Binding-site contacts:
Ligand atom OXT contacts residue GLY96 of chain 2.A at 3.2 Å.
Ligand atom N contacts residue GLN67 of chain 2.A at 2.9 Å (h-bond).
Ligand atom OXT contacts residue VAL35 of chain 2.A at 3.4 Å.
Ligand atom OXT contacts residue GLY65 of chain 2.A at 3.3 Å.
Ligand atom OXT contacts residue GLN67 of chain 2.A at 3.6 Å (h-bond).
Ligand atom CA contacts residue THR20 of chain 2.A at 3.2 Å.
Ligand atom CA contacts residue VAL35 of chain 2.A at 3.9 Å (hydrophobic).
Ligand atom OXT contacts residue THR20 of chain 2.A at 3.9 Å.
Ligand atom CA contacts residue GLN67 of chain 2.A at 3.8 Å.
Ligand atom N contacts residue ASN256 of chain 2.B at 3.6 Å (h-bond).
Ligand atom CB contacts residue ASP98 of chain 2.A at 3.4 Å.
Ligand atom CG contacts residue ALA122 of chain 2.A at 3.9 Å (hydrophobic).
Ligand atom C contacts residue ASP98 of chain 2.A at 3.8 Å.
Ligand atom CB contacts residue GLU291 of chain 2.B at 3.8 Å.
Ligand atom CB contacts residue TYR33 of chain 2.A at 3.9 Å (hydrophobic).
Ligand atom C contacts residue GLN67 of chain 2.A at 3.5 Å.
Ligand atom OD1 contacts residue ALA122 of chain 2.A at 3.1 Å (h-bond).
Ligand atom OD2 contacts residue THR20 of chain 2.A at 2.9 Å (h-bond).
Ligand atom OD1 contacts residue THR97 of chain 2.A at 2.6 Å (h-bond).
Ligand atom N contacts residue ASP98 of chain 2.A at 2.8 Å (salt-bridge).
Ligand atom OXT contacts residue SER66 of chain 2.A at 2.8 Å (h-bond).
Ligand atom C contacts residue THR97 of chain 2.A at 3.8 Å.
Ligand atom OD2 contacts residue GLY96 of chain 2.A at 3.3 Å.
Ligand atom O contacts residue GLY96 of chain 2.A at 3.3 Å.
Ligand atom O contacts residue SER66 of chain 2.A at 2.6 Å (h-bond).
Ligand atom O contacts residue THR97 of chain 2.A at 3.2 Å (h-bond).
Ligand atom C contacts residue GLY96 of chain 2.A at 3.5 Å.
Ligand atom O contacts residue ASP98 of chain 2.A at 3.0 Å (salt-bridge).
Ligand atom N contacts residue GLU291 of chain 2.B at 2.6 Å (salt-bridge).
Ligand atom C contacts residue SER66 of chain 2.A at 3.5 Å.
Ligand atom CG contacts residue THR97 of chain 2.A at 2.9 Å.
Ligand atom OD2 contacts residue THR97 of chain 2.A at 2.9 Å (h-bond).
Ligand atom CB contacts residue THR20 of chain 2.A at 3.0 Å.
Ligand atom OXT contacts residue GLY19 of chain 2.A at 3.2 Å.
Ligand atom CA contacts residue ASP98 of chain 2.A at 3.6 Å.
Ligand atom OD1 contacts residue THR20 of chain 2.A at 3.1 Å (h-bond).
Ligand atom CG contacts residue THR20 of chain 2.A at 2.8 Å.
Ligand atom OD2 contacts residue ALA122 of chain 2.A at 3.9 Å.
Ligand atom CB contacts residue THR97 of chain 2.A at 3.6 Å.
Ligand atom CA contacts residue GLU291 of chain 2.B at 3.5 Å.

A small-molecule ligand and the protein it binds are described below.
Small molecule (SMILES): N[C@@H](CC(=O)O)C(=O)O

Sequence of chain 2.A:
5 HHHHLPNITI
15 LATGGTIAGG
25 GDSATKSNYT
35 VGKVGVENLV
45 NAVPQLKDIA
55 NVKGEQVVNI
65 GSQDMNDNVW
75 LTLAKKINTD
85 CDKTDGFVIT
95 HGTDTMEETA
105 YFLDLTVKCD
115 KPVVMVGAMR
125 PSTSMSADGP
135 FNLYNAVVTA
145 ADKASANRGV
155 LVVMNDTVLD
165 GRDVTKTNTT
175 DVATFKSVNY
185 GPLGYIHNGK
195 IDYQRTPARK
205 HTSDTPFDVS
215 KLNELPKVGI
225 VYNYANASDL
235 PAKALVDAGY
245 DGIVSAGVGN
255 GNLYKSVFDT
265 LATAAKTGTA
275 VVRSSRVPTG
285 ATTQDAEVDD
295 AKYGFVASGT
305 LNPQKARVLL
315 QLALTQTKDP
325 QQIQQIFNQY

Sequence of chain 2.B:
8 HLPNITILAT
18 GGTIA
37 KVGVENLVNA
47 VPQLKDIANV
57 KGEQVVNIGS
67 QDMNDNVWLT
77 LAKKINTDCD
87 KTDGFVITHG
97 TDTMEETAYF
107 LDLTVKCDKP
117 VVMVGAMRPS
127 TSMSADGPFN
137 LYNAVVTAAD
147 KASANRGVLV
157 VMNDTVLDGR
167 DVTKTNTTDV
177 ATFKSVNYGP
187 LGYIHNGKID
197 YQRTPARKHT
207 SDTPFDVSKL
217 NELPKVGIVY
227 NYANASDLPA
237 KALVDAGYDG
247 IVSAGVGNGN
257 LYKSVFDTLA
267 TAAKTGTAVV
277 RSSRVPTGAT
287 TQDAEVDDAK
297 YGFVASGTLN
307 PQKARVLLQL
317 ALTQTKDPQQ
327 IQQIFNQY